Binding-site contacts:
Ligand atom C5 contacts residue ASN120 of chain 1.A at 3.6 Å.
Ligand atom O7 contacts residue ASN120 of chain 1.A at 3.7 Å.
Ligand atom C7 contacts residue TRP170 of chain 1.A at 4.0 Å (hydrophobic).
Ligand atom C2 contacts residue ASN120 of chain 1.A at 2.4 Å.
Ligand atom C7 contacts residue GLU168 of chain 1.A at 3.9 Å.
Ligand atom C1 contacts residue ASN120 of chain 1.A at 1.4 Å.
Ligand atom C8 contacts residue VAL118 of chain 1.A at 4.1 Å (hydrophobic).
Ligand atom O5 contacts residue GLU168 of chain 1.A at 4.3 Å.
Ligand atom C4 contacts residue ASN120 of chain 1.A at 4.2 Å.
Ligand atom C8 contacts residue ASN120 of chain 1.A at 4.4 Å.
Ligand atom O7 contacts residue HIS169 of chain 1.A at 4.4 Å.
Ligand atom C3 contacts residue ASN120 of chain 1.A at 3.8 Å.
Ligand atom C8 contacts residue TRP170 of chain 1.A at 3.4 Å (hydrophobic).
Ligand atom C8 contacts residue HIS169 of chain 1.A at 4.0 Å.
Ligand atom O5 contacts residue ASN120 of chain 1.A at 2.3 Å (h-bond).
Ligand atom O7 contacts residue GLU168 of chain 1.A at 3.5 Å.
Ligand atom C1 contacts residue GLU168 of chain 1.A at 4.5 Å.
Ligand atom C8 contacts residue GLU168 of chain 1.A at 3.4 Å.
Ligand atom N2 contacts residue ASN120 of chain 1.A at 2.9 Å (h-bond).
Ligand atom C7 contacts residue ASN120 of chain 1.A at 3.4 Å.

A protein and the small-molecule ligand that binds it are described below.
Small molecule (SMILES): CC(=O)N[C@H]1[C@H](O[C@H]2[C@H](O)[C@@H](NC(C)=O)CO[C@@H]2CO)O[C@H](CO)[C@@H](O)[C@@H]1O

Sequence of chain 1.A:
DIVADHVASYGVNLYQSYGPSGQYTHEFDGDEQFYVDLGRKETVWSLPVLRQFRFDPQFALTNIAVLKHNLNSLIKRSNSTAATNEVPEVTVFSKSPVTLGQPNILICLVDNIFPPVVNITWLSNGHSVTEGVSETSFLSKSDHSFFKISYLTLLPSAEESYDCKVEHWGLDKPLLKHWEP